Binding-site contacts:
Ligand atom C18 contacts residue ASP196 of chain 1.A at 3.5 Å.
Ligand atom C3 contacts residue TYR133 of chain 1.A at 3.5 Å (hydrophobic).
Ligand atom O31 contacts residue ILE132 of chain 1.A at 3.6 Å.
Ligand atom O92 contacts residue ILE23 of chain 1.A at 4.0 Å.
Ligand atom O71 contacts residue SER122 of chain 1.A at 2.8 Å (h-bond).
Ligand atom O13 contacts residue ARG250 of chain 1.A at 3.9 Å.
Ligand atom C1 contacts residue PHE26 of chain 1.A at 3.6 Å (hydrophobic).
Ligand atom C16 contacts residue ASP249 of chain 1.A at 4.0 Å.
Ligand atom C16 contacts residue ARG250 of chain 1.A at 3.6 Å.
Ligand atom O72 contacts residue ARG250 of chain 1.A at 3.6 Å.
Ligand atom O13 contacts residue PHE244 of chain 1.A at 3.9 Å.
Ligand atom O91 contacts residue GLY326 of chain 1.A at 3.0 Å (h-bond).
Ligand atom C18 contacts residue SER197 of chain 1.A at 3.9 Å.
Ligand atom C17 contacts residue ARG250 of chain 1.A at 3.9 Å.
Ligand atom C15 contacts residue SER122 of chain 1.A at 3.8 Å.
Ligand atom O13 contacts residue VAL245 of chain 1.A at 3.6 Å.
Ligand atom C17 contacts residue TYR30 of chain 1.A at 3.9 Å (hydrophobic).
Ligand atom O31 contacts residue TYR133 of chain 1.A at 2.7 Å (h-bond).
Ligand atom O13 contacts residue ASP249 of chain 1.A at 3.0 Å (salt-bridge).
Ligand atom O72 contacts residue SER197 of chain 1.A at 2.9 Å (h-bond).
Ligand atom O71 contacts residue SER197 of chain 1.A at 3.1 Å (h-bond).
Ligand atom C18 contacts residue TYR133 of chain 1.A at 3.4 Å (hydrophobic).
Ligand atom C14 contacts residue ARG250 of chain 1.A at 3.9 Å.
Ligand atom C14 contacts residue VAL245 of chain 1.A at 3.8 Å (hydrophobic).
Ligand atom C3 contacts residue ILE132 of chain 1.A at 3.9 Å (hydrophobic).
Ligand atom O91 contacts residue VAL325 of chain 1.A at 3.6 Å.
Ligand atom C15 contacts residue ARG250 of chain 1.A at 3.5 Å.
Ligand atom C2 contacts residue ILE132 of chain 1.A at 3.9 Å (hydrophobic).
Ligand atom C11 contacts residue ILE23 of chain 1.A at 3.8 Å (hydrophobic).
Ligand atom O92 contacts residue VAL325 of chain 1.A at 3.9 Å.
Ligand atom C7 contacts residue SER122 of chain 1.A at 3.2 Å.
Ligand atom O72 contacts residue SER122 of chain 1.A at 3.2 Å (h-bond).
Ligand atom O31 contacts residue GLY121 of chain 1.A at 4.0 Å.
Ligand atom C17 contacts residue ASP249 of chain 1.A at 3.6 Å.
Ligand atom C7 contacts residue SER197 of chain 1.A at 3.3 Å.
Ligand atom C17 contacts residue TYR253 of chain 1.A at 3.5 Å (hydrophobic).
Ligand atom C18 contacts residue TYR328 of chain 1.A at 3.6 Å (hydrophobic).
Ligand atom C2 contacts residue PHE26 of chain 1.A at 3.9 Å (hydrophobic).
Ligand atom C17 contacts residue ARG34 of chain 1.A at 3.7 Å.
Ligand atom O71 contacts residue GLY121 of chain 1.A at 3.1 Å (h-bond).

Sequence of chain 1.A:
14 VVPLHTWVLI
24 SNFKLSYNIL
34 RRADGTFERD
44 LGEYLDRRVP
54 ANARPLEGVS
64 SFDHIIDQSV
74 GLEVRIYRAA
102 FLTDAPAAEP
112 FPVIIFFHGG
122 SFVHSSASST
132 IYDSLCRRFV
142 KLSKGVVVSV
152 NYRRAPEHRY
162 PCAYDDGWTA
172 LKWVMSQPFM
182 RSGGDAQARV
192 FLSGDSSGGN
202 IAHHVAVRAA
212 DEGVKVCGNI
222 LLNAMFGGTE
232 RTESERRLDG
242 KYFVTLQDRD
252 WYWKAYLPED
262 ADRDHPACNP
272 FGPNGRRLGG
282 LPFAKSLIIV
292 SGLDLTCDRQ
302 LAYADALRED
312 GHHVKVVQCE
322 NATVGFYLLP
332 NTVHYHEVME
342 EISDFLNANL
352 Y

The small molecule below binds the protein below.
Small molecule (SMILES): C=C1C[C@]23C[C@@]1(O)CC[C@H]2[C@@]12C=C[C@H](O)[C@@](C)(C(=O)O1)[C@H]2[C@@H]3C(=O)O